Binding-site contacts:
Ligand atom C contacts residue HIS1126 of chain 5.MA at 4.0 Å.
Ligand atom CD1 contacts residue ASN1122 of chain 5.MA at 4.3 Å.
Ligand atom O contacts residue HIS1126 of chain 5.MA at 3.3 Å (h-bond).
Ligand atom CD2 contacts residue THR1121 of chain 5.MA at 4.3 Å.
Ligand atom CG1 contacts residue TYR141 of chain 5.PB at 3.9 Å (hydrophobic).
Ligand atom OH contacts residue GLN1063 of chain 5.MA at 3.7 Å.
Ligand atom CD1 contacts residue ASN1072 of chain 5.MA at 4.0 Å.
Ligand atom CB contacts residue THR1121 of chain 5.MA at 3.3 Å.
Ligand atom OH contacts residue ASN1072 of chain 5.MA at 3.1 Å (h-bond).
Ligand atom OH contacts residue ASP182 of chain 5.KB at 3.4 Å (salt-bridge).
Ligand atom CD2 contacts residue HIS1126 of chain 5.MA at 3.4 Å.
Ligand atom OH contacts residue GLU183 of chain 5.KB at 3.9 Å.
Ligand atom O contacts residue GLN1063 of chain 5.MA at 2.9 Å (h-bond).
Ligand atom CD2 contacts residue LEU1129 of chain 5.MA at 4.2 Å (hydrophobic).
Ligand atom CZ contacts residue ASP182 of chain 5.KB at 4.1 Å.
Ligand atom CD2 contacts residue PHE1125 of chain 5.MA at 4.2 Å (hydrophobic).
Ligand atom CG contacts residue THR1121 of chain 5.MA at 3.3 Å.
Ligand atom O contacts residue VAL1202 of chain 5.MA at 3.2 Å.
Ligand atom CD1 contacts residue PHE1125 of chain 5.MA at 3.6 Å (hydrophobic).
Ligand atom CD2 contacts residue THR1121 of chain 5.MA at 4.0 Å.
Ligand atom SD contacts residue ASN1072 of chain 5.MA at 3.7 Å.
Ligand atom C contacts residue GLN1063 of chain 5.MA at 3.9 Å.
Ligand atom O contacts residue THR1121 of chain 5.MA at 4.0 Å.
Ligand atom CA contacts residue GLN1063 of chain 5.MA at 4.3 Å.
Ligand atom CD1 contacts residue GLN1063 of chain 5.MA at 3.8 Å.
Ligand atom CE1 contacts residue THR1121 of chain 5.MA at 3.9 Å.
Ligand atom CD2 contacts residue GLN1063 of chain 5.MA at 3.6 Å.
Ligand atom CZ contacts residue GLN1063 of chain 5.MA at 4.1 Å.
Ligand atom CD2 contacts residue ALA1120 of chain 5.MA at 3.5 Å (hydrophobic).
Ligand atom CE1 contacts residue ASN1072 of chain 5.MA at 3.3 Å.
Ligand atom OH contacts residue HIS1068 of chain 5.MA at 3.8 Å.
Ligand atom CG contacts residue HIS1126 of chain 5.MA at 4.3 Å.
Ligand atom CD1 contacts residue THR1121 of chain 5.MA at 3.0 Å.
Ligand atom CE2 contacts residue GLN1063 of chain 5.MA at 3.3 Å.
Ligand atom CG2 contacts residue GLN1063 of chain 5.MA at 3.3 Å.
Ligand atom CD1 contacts residue TYR141 of chain 5.PB at 3.5 Å (hydrophobic).
Ligand atom CE2 contacts residue ASP182 of chain 5.KB at 4.3 Å.
Ligand atom CG contacts residue ASN1072 of chain 5.MA at 4.2 Å.
Ligand atom CZ contacts residue ASN1072 of chain 5.MA at 3.5 Å.
Ligand atom C contacts residue VAL1202 of chain 5.MA at 4.2 Å (hydrophobic).

Sequence of chain 5.MA:
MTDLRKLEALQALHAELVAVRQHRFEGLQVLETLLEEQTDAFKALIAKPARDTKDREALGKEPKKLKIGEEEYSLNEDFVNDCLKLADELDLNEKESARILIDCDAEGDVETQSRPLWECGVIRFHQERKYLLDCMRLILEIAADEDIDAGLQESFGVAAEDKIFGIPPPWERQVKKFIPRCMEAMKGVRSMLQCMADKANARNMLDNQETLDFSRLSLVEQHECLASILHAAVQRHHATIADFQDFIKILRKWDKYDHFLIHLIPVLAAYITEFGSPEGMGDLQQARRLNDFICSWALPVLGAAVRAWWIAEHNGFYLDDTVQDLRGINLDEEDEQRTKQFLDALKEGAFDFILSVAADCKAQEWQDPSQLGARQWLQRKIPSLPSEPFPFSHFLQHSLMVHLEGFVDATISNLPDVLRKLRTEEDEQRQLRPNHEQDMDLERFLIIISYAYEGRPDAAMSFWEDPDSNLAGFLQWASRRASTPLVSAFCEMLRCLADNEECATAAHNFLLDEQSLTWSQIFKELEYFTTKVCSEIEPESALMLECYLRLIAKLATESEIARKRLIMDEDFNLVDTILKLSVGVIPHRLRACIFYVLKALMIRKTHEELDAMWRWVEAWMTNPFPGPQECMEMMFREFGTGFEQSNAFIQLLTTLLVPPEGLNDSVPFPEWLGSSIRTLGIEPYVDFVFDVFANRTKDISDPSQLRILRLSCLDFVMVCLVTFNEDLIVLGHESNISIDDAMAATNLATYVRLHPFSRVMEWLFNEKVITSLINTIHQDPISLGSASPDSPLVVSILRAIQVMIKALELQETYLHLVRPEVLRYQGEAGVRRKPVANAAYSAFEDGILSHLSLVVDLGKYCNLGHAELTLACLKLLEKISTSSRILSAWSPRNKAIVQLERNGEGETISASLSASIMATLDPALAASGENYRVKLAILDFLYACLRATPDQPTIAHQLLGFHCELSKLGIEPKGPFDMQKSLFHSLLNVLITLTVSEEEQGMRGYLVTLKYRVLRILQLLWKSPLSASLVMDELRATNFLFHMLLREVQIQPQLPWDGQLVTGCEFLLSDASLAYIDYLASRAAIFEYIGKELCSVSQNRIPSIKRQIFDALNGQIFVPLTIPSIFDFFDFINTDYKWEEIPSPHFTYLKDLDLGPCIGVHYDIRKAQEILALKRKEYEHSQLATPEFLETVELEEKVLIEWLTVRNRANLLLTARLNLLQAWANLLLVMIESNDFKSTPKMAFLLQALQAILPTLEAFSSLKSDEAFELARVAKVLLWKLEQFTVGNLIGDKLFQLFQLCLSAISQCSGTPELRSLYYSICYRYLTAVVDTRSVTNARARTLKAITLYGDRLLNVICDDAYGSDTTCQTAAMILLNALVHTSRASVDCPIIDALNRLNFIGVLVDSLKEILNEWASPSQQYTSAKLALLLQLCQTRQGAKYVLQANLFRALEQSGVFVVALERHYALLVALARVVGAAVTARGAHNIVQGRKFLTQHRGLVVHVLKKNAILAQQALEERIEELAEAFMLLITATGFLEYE

Sequence of chain 5.KB:
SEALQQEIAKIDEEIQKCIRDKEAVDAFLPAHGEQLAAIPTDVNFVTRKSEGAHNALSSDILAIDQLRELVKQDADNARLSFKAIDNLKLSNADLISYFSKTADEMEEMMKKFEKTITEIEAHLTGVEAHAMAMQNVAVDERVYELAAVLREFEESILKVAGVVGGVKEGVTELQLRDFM

Sequence of chain 5.PB:
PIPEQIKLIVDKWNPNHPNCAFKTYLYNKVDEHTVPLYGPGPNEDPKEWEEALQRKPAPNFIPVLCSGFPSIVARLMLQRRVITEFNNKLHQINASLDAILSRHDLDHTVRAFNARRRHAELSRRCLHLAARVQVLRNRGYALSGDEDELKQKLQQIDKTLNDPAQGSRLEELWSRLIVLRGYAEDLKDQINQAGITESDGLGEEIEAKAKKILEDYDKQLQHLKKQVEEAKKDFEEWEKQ

A small-molecule ligand and the protein it binds are described below.
Small molecule (SMILES): CC[C@H](C)[C@H](N)C(=O)N[C@@H](CC(C)C)C(=O)N1CCC[C@H]1C(=O)N[C@@H](CCSC)C(=O)N[C@@H](Cc1ccc(O)cc1)C(=O)N[C@@H](CCCCN)C(=O)N[C@@H](CC(C)C)C(=O)N[C@@H](CO)C(=O)N1CCC[C@H]1C=O